Sequence of chain 1.A:
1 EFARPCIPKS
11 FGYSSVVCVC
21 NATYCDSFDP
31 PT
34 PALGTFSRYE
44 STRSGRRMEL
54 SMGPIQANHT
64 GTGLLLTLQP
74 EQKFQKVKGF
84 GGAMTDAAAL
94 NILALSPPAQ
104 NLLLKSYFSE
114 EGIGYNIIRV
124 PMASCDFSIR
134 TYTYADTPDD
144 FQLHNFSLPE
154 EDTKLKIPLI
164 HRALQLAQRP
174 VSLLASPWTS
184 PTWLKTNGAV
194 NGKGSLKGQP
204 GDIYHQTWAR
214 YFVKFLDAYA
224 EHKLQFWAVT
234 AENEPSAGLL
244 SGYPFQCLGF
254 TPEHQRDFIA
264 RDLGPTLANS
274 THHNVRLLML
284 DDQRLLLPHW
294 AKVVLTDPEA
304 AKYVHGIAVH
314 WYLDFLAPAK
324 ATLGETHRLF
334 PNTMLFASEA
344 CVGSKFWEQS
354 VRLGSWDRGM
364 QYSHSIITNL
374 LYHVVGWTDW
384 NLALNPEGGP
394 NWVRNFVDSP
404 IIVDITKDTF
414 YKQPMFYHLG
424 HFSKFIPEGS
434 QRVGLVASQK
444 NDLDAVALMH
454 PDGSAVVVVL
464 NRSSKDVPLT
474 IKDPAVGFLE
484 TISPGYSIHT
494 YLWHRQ

The protein below binds the small molecule below.
Small molecule (SMILES): CCCCCCCCCN1C[C@H](O)[C@@H](O)[C@H](O)[C@H]1CO

Binding-site contacts:
Ligand atom O2 contacts residue HIS313 of chain 1.A at 4.0 Å.
Ligand atom O3 contacts residue TRP181 of chain 1.A at 2.8 Å (h-bond).
Ligand atom O2 contacts residue ASN236 of chain 1.A at 2.8 Å (h-bond).
Ligand atom C5 contacts residue TYR315 of chain 1.A at 4.0 Å (hydrophobic).
Ligand atom C5 contacts residue GLU342 of chain 1.A at 3.6 Å.
Ligand atom O2 contacts residue TRP181 of chain 1.A at 3.8 Å.
Ligand atom C4 contacts residue ASP129 of chain 1.A at 3.3 Å.
Ligand atom C1 contacts residue TYR315 of chain 1.A at 4.0 Å (hydrophobic).
Ligand atom O4 contacts residue PHE130 of chain 1.A at 3.5 Å.
Ligand atom C6 contacts residue SER347 of chain 1.A at 3.8 Å.
Ligand atom O2 contacts residue GLU237 of chain 1.A at 3.6 Å.
Ligand atom C7 contacts residue TYR315 of chain 1.A at 3.7 Å (hydrophobic).
Ligand atom C1 contacts residue GLU237 of chain 1.A at 3.2 Å.
Ligand atom C4 contacts residue ASN398 of chain 1.A at 3.9 Å.
Ligand atom C2 contacts residue GLU237 of chain 1.A at 3.7 Å.
Ligand atom O3 contacts residue ASP129 of chain 1.A at 2.6 Å (salt-bridge).
Ligand atom C31 contacts residue ASP129 of chain 1.A at 3.6 Å.
Ligand atom C10 contacts residue GLN286 of chain 1.A at 3.8 Å.
Ligand atom C7 contacts residue GLU237 of chain 1.A at 3.5 Å.
Ligand atom C1 contacts residue GLU342 of chain 1.A at 3.3 Å.
Ligand atom C6 contacts residue ASN398 of chain 1.A at 3.6 Å.
Ligand atom O2 contacts residue GLU342 of chain 1.A at 2.8 Å (salt-bridge).
Ligand atom O3 contacts residue PHE248 of chain 1.A at 3.4 Å.
Ligand atom C2 contacts residue GLU342 of chain 1.A at 3.6 Å.
Ligand atom N1 contacts residue GLU342 of chain 1.A at 3.9 Å.
Ligand atom C13 contacts residue LEU316 of chain 1.A at 4.0 Å (hydrophobic).
Ligand atom O4 contacts residue ASP129 of chain 1.A at 2.5 Å (salt-bridge).
Ligand atom C9 contacts residue TYR315 of chain 1.A at 3.8 Å (hydrophobic).
Ligand atom O4 contacts residue ASN398 of chain 1.A at 3.6 Å (h-bond).
Ligand atom C31 contacts residue TRP383 of chain 1.A at 3.9 Å (hydrophobic).
Ligand atom C4 contacts residue PHE248 of chain 1.A at 3.9 Å (hydrophobic).
Ligand atom C2 contacts residue ASN236 of chain 1.A at 3.8 Å.
Ligand atom C31 contacts residue TRP181 of chain 1.A at 4.0 Å (hydrophobic).
Ligand atom C4 contacts residue TRP383 of chain 1.A at 3.8 Å (hydrophobic).
Ligand atom C16 contacts residue LEU243 of chain 1.A at 3.5 Å (hydrophobic).
Ligand atom O3 contacts residue TRP383 of chain 1.A at 3.6 Å.
Ligand atom O6 contacts residue ASN398 of chain 1.A at 2.6 Å (h-bond).
Ligand atom O4 contacts residue TRP383 of chain 1.A at 3.0 Å (h-bond).
Ligand atom C31 contacts residue GLU342 of chain 1.A at 3.5 Å.
Ligand atom C8 contacts residue TYR315 of chain 1.A at 3.8 Å (hydrophobic).